This protein binds this small molecule.
Small molecule (SMILES): N[C@@H](CC(=O)O)C(=O)O

Binding-site contacts:
Ligand atom N contacts residue HIS361 of chain 1.A at 4.3 Å.
Ligand atom CA contacts residue ALA332 of chain 1.A at 4.1 Å (hydrophobic).
Ligand atom OD2 contacts residue SER1 of chain 1.P at 3.9 Å.
Ligand atom CG contacts residue SER1 of chain 1.P at 3.3 Å.
Ligand atom N contacts residue ZN1 of chain 1.Q at 4.0 Å.
Ligand atom CA contacts residue ZN1 of chain 1.Q at 4.3 Å.
Ligand atom CG contacts residue THR358 of chain 1.A at 3.5 Å.
Ligand atom N contacts residue SER1 of chain 1.P at 3.7 Å.
Ligand atom CA contacts residue SER1 of chain 1.P at 2.5 Å.
Ligand atom N contacts residue GLU362 of chain 1.A at 2.8 Å (salt-bridge).
Ligand atom OD1 contacts residue SER1 of chain 1.P at 3.2 Å (h-bond).
Ligand atom C contacts residue SER1 of chain 1.P at 1.3 Å.
Ligand atom C contacts residue TYR501 of chain 1.A at 3.8 Å (hydrophobic).
Ligand atom OD1 contacts residue HIS361 of chain 1.A at 3.9 Å.
Ligand atom CB contacts residue ALA332 of chain 1.A at 3.9 Å (hydrophobic).
Ligand atom CB contacts residue THR358 of chain 1.A at 4.1 Å.
Ligand atom OD1 contacts residue GLU362 of chain 1.A at 4.1 Å.
Ligand atom O contacts residue SER1 of chain 1.P at 2.2 Å (h-bond).
Ligand atom O contacts residue TYR501 of chain 1.A at 3.4 Å (h-bond).
Ligand atom C contacts residue HIS331 of chain 1.A at 3.5 Å.
Ligand atom CB contacts residue GLU362 of chain 1.A at 3.3 Å.
Ligand atom N contacts residue HIS331 of chain 1.A at 3.9 Å.
Ligand atom OD2 contacts residue THR358 of chain 1.A at 3.2 Å (h-bond).
Ligand atom OD1 contacts residue THR358 of chain 1.A at 3.8 Å.
Ligand atom N contacts residue ALA332 of chain 1.A at 2.9 Å (h-bond).
Ligand atom CA contacts residue GLU362 of chain 1.A at 3.3 Å.
Ligand atom O contacts residue HIS491 of chain 1.A at 3.0 Å (h-bond).
Ligand atom CB contacts residue SER1 of chain 1.P at 3.2 Å.
Ligand atom CA contacts residue HIS361 of chain 1.A at 4.0 Å.
Ligand atom O contacts residue HIS331 of chain 1.A at 2.7 Å (h-bond).
Ligand atom CG contacts residue GLU362 of chain 1.A at 4.0 Å.
Ligand atom CB contacts residue HIS331 of chain 1.A at 4.0 Å.
Ligand atom CA contacts residue HIS331 of chain 1.A at 4.0 Å.
Ligand atom C contacts residue HIS491 of chain 1.A at 4.1 Å.

Sequence of chain 1.A:
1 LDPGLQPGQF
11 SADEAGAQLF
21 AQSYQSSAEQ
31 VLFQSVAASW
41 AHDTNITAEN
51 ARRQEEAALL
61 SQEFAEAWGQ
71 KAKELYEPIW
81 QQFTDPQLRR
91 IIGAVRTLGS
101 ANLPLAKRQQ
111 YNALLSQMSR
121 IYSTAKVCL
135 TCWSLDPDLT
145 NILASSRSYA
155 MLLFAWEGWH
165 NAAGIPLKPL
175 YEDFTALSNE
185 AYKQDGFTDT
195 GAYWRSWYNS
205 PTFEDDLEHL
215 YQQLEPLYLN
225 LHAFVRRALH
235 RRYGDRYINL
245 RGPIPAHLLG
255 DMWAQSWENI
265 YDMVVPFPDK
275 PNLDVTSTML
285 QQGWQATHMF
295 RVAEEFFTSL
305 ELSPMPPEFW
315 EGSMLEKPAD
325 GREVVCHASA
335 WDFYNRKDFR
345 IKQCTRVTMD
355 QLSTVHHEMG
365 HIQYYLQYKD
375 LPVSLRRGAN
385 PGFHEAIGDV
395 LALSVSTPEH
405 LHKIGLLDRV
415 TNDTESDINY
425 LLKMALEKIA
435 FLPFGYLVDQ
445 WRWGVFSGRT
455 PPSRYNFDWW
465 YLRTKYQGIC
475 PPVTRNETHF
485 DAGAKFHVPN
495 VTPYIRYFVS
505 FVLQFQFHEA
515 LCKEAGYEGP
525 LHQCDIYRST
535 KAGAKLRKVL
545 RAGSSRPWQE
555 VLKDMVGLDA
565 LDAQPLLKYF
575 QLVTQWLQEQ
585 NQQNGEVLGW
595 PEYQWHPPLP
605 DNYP